The small molecule below binds the protein below.
Small molecule (SMILES): CC1(N)CCN(c2cnc3c(Sc4ccccc4Cl)n[nH]c3n2)CC1

Sequence of chain 1.A:
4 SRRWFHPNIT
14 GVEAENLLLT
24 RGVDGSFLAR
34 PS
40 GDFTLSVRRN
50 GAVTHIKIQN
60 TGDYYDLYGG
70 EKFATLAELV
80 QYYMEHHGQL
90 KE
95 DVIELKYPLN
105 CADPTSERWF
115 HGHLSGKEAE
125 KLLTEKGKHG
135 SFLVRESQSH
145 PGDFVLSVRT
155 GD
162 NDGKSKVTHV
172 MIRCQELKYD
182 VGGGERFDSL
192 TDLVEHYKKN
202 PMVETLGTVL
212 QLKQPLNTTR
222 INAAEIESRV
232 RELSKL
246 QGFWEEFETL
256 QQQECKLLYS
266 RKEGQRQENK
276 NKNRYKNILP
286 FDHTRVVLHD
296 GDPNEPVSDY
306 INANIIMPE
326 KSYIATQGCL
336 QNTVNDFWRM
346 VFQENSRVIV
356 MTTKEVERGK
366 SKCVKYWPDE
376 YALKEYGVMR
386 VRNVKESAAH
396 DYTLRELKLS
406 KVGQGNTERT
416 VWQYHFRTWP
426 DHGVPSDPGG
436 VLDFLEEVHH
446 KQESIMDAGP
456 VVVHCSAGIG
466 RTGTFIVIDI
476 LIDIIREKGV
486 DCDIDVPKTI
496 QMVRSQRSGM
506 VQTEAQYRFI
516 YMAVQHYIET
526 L

Binding-site contacts:
Ligand atom N03 contacts residue GLU250 of chain 1.A at 2.9 Å (salt-bridge).
Ligand atom C17 contacts residue THR220 of chain 1.A at 3.4 Å.
Ligand atom N23 contacts residue THR254 of chain 1.A at 2.8 Å.
Ligand atom C18 contacts residue ARG112 of chain 1.A at 3.4 Å.
Ligand atom N22 contacts residue GLU251 of chain 1.A at 3.6 Å (salt-bridge).
Ligand atom C02 contacts residue GLU250 of chain 1.A at 3.4 Å.
Ligand atom C20 contacts residue ARG112 of chain 1.A at 3.4 Å.
Ligand atom N11 contacts residue ARG112 of chain 1.A at 3.2 Å (salt-bridge).
Ligand atom C24 contacts residue THR254 of chain 1.A at 2.9 Å.
Ligand atom N23 contacts residue GLU251 of chain 1.A at 2.7 Å (salt-bridge).
Ligand atom C15 contacts residue ARG112 of chain 1.A at 3.3 Å.
Ligand atom C17 contacts residue LYS493 of chain 1.A at 3.6 Å.
Ligand atom C17 contacts residue ARG112 of chain 1.A at 3.3 Å.
Ligand atom C02 contacts residue PHE114 of chain 1.A at 3.4 Å (hydrophobic).
Ligand atom N03 contacts residue PHE114 of chain 1.A at 2.8 Å (h-bond).
Ligand atom C04 contacts residue ARG112 of chain 1.A at 3.4 Å.
Ligand atom C16 contacts residue ARG112 of chain 1.A at 3.5 Å.
Ligand atom C05 contacts residue THR219 of chain 1.A at 3.3 Å.
Ligand atom C01 contacts residue HIS115 of chain 1.A at 3.7 Å.
Ligand atom C09 contacts residue THR220 of chain 1.A at 3.5 Å.
Ligand atom N25 contacts residue THR254 of chain 1.A at 3.1 Å.
Ligand atom S14 contacts residue ARG112 of chain 1.A at 3.6 Å (salt-bridge).
Ligand atom C24 contacts residue GLU251 of chain 1.A at 3.7 Å.
Ligand atom N23 contacts residue LEU255 of chain 1.A at 2.7 Å (h-bond).
Ligand atom C08 contacts residue GLU250 of chain 1.A at 3.4 Å.
Ligand atom N06 contacts residue THR219 of chain 1.A at 3.5 Å (h-bond).
Ligand atom N22 contacts residue LEU255 of chain 1.A at 2.5 Å (h-bond).
Ligand atom C01 contacts residue PHE114 of chain 1.A at 3.6 Å (hydrophobic).
Ligand atom C18 contacts residue LYS493 of chain 1.A at 3.4 Å.
Ligand atom N22 contacts residue THR254 of chain 1.A at 2.9 Å.
Ligand atom C17 contacts residue ASP490 of chain 1.A at 3.7 Å.
Ligand atom C05 contacts residue ARG112 of chain 1.A at 3.4 Å.
Ligand atom C01 contacts residue GLU250 of chain 1.A at 3.5 Å.
Ligand atom C10 contacts residue THR220 of chain 1.A at 3.4 Å.
Ligand atom N11 contacts residue THR220 of chain 1.A at 3.7 Å.
Ligand atom C16 contacts residue THR220 of chain 1.A at 3.7 Å.
Ligand atom C12 contacts residue THR254 of chain 1.A at 3.6 Å.
Ligand atom C17 contacts residue ASN218 of chain 1.A at 3.6 Å.
Ligand atom C19 contacts residue ARG112 of chain 1.A at 3.6 Å.
Ligand atom C04 contacts residue PHE114 of chain 1.A at 3.2 Å (hydrophobic).